Binding-site contacts:
Ligand atom C6 contacts residue GLN61 of chain 1.A at 3.5 Å.
Ligand atom C2 contacts residue PHE9 of chain 1.A at 3.6 Å (hydrophobic).
Ligand atom O5 contacts residue PHE9 of chain 1.A at 4.0 Å.
Ligand atom O6 contacts residue PHE9 of chain 1.A at 3.3 Å.
Ligand atom C4 contacts residue PHE7 of chain 1.A at 3.9 Å (hydrophobic).
Ligand atom N2 contacts residue ASN63 of chain 1.A at 3.0 Å (h-bond).
Ligand atom O7 contacts residue LYS100 of chain 1.A at 4.1 Å.
Ligand atom C5 contacts residue PHE9 of chain 1.A at 4.1 Å (hydrophobic).
Ligand atom C7 contacts residue ASN63 of chain 1.A at 3.8 Å.
Ligand atom C7 contacts residue ASP31 of chain 1.A at 3.5 Å.
Ligand atom C6 contacts residue PHE9 of chain 1.A at 3.9 Å (hydrophobic).
Ligand atom C2 contacts residue PHE7 of chain 1.A at 3.8 Å (hydrophobic).
Ligand atom O4 contacts residue VAL30 of chain 1.A at 3.7 Å.
Ligand atom O5 contacts residue PHE7 of chain 1.A at 3.7 Å.
Ligand atom O4 contacts residue LYS12 of chain 1.A at 3.3 Å (salt-bridge).
Ligand atom C1 contacts residue PHE7 of chain 1.A at 3.7 Å (hydrophobic).
Ligand atom C1 contacts residue ASN63 of chain 1.A at 1.4 Å.
Ligand atom C6 contacts residue THR26 of chain 1.A at 3.6 Å.
Ligand atom C5 contacts residue ASN63 of chain 1.A at 3.5 Å.
Ligand atom O7 contacts residue ARG67 of chain 1.A at 3.2 Å (salt-bridge).
Ligand atom C1 contacts residue PHE9 of chain 1.A at 3.5 Å (hydrophobic).
Ligand atom C3 contacts residue ASP31 of chain 1.A at 3.9 Å.
Ligand atom O5 contacts residue ASN63 of chain 1.A at 2.2 Å (h-bond).
Ligand atom O7 contacts residue ASP31 of chain 1.A at 3.4 Å (salt-bridge).
Ligand atom C4 contacts residue LYS12 of chain 1.A at 4.0 Å.
Ligand atom C5 contacts residue PHE9 of chain 1.A at 3.7 Å (hydrophobic).
Ligand atom C8 contacts residue ARG67 of chain 1.A at 3.9 Å.
Ligand atom C6 contacts residue PHE7 of chain 1.A at 4.0 Å (hydrophobic).
Ligand atom C2 contacts residue ASP31 of chain 1.A at 3.7 Å.
Ligand atom C1 contacts residue PHE9 of chain 1.A at 4.0 Å (hydrophobic).
Ligand atom C2 contacts residue ASN63 of chain 1.A at 2.5 Å.
Ligand atom O3 contacts residue LYS12 of chain 1.A at 3.6 Å.
Ligand atom O6 contacts residue ARG67 of chain 1.A at 3.5 Å (salt-bridge).
Ligand atom C6 contacts residue PHE7 of chain 1.A at 3.5 Å (hydrophobic).
Ligand atom O3 contacts residue ARG67 of chain 1.A at 4.0 Å.
Ligand atom N2 contacts residue ASP31 of chain 1.A at 2.7 Å (salt-bridge).
Ligand atom C7 contacts residue ARG67 of chain 1.A at 3.9 Å.
Ligand atom C3 contacts residue ASN63 of chain 1.A at 3.8 Å.
Ligand atom C6 contacts residue PHE9 of chain 1.A at 3.8 Å (hydrophobic).
Ligand atom O7 contacts residue VAL30 of chain 1.A at 3.4 Å.

Sequence of chain 1.A:
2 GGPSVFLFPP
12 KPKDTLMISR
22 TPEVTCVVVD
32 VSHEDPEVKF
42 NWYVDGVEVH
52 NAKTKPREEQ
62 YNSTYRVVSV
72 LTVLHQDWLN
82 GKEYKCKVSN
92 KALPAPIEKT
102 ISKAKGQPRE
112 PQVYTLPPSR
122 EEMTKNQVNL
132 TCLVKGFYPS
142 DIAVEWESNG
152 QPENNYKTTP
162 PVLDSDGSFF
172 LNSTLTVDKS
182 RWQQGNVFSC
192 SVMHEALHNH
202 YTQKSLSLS

A small-molecule ligand and the protein it binds are described below.
Small molecule (SMILES): CC(=O)N[C@H]1[C@H](O[C@H]2[C@H](O)[C@@H](NC(C)=O)CO[C@@H]2CO)O[C@H](CO)[C@@H](O[C@@H]2O[C@H](CO[C@H]3O[C@H](CO)[C@@H](O)[C@H](O)[C@@H]3O[C@@H]3O[C@H](CO)[C@@H](O)[C@H](O)[C@H]3NC(C)=O)[C@@H](O)[C@H](O[C@H]3O[C@H](CO)[C@@H](O)[C@H](O)[C@@H]3O[C@@H]3O[C@H](CO)[C@@H](O)[C@H](O)[C@H]3NC(C)=O)[C@@H]2O)[C@@H]1O